This small molecule binds to this protein.
Small molecule (SMILES): CC(=O)N[C@@H]1[C@@H](O)[C@H](O)[C@@H](CO)O[C@H]1O

Binding-site contacts:
Ligand atom O6 contacts residue ASN53 of chain 1.B at 4.5 Å.
Ligand atom C8 contacts residue TRP92 of chain 1.B at 4.4 Å (hydrophobic).
Ligand atom C7 contacts residue ASN53 of chain 1.B at 3.4 Å.
Ligand atom C5 contacts residue ASN53 of chain 1.B at 3.5 Å.
Ligand atom O5 contacts residue ASN53 of chain 1.B at 2.2 Å (h-bond).
Ligand atom C2 contacts residue ASN53 of chain 1.B at 2.5 Å.
Ligand atom C8 contacts residue LEU46 of chain 1.B at 4.0 Å (hydrophobic).
Ligand atom C7 contacts residue LEU46 of chain 1.B at 4.1 Å (hydrophobic).
Ligand atom C1 contacts residue ASN53 of chain 1.B at 1.4 Å.
Ligand atom C3 contacts residue ASN53 of chain 1.B at 3.8 Å.
Ligand atom N2 contacts residue LEU46 of chain 1.B at 4.2 Å.
Ligand atom C1 contacts residue LEU46 of chain 1.B at 4.5 Å (hydrophobic).
Ligand atom N2 contacts residue ASN53 of chain 1.B at 3.0 Å (h-bond).
Ligand atom C4 contacts residue ASN53 of chain 1.B at 4.2 Å.
Ligand atom C8 contacts residue PRO48 of chain 1.B at 3.9 Å (hydrophobic).
Ligand atom O7 contacts residue ASN53 of chain 1.B at 3.3 Å (h-bond).

Sequence of chain 1.B:
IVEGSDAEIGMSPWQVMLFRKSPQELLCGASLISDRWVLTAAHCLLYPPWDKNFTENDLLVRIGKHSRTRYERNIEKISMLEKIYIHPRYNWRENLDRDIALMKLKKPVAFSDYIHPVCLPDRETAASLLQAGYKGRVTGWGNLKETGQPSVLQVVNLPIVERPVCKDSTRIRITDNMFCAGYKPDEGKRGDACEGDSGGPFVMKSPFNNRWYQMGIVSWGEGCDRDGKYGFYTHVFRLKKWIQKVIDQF